Sequence of chain 1.A:
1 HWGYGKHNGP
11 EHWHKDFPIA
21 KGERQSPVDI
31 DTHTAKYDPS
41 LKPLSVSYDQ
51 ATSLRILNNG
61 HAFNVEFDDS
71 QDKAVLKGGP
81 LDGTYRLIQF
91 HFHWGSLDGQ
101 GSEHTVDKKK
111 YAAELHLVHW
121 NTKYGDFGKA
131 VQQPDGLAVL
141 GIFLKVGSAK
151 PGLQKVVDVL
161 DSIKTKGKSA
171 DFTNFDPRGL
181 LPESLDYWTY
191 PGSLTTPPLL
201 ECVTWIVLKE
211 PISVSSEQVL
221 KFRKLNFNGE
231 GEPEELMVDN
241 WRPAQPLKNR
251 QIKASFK

The protein below binds the small molecule below.
Small molecule (SMILES): CC1=CC(=O)NS(=O)(=O)O1

Binding-site contacts:
Ligand atom CAD contacts residue LEU194 of chain 1.A at 4.0 Å (hydrophobic).
Ligand atom OAH contacts residue VAL203 of chain 1.A at 4.1 Å.
Ligand atom OAB contacts residue HIS91 of chain 1.A at 3.4 Å.
Ligand atom CAC contacts residue GOL1 of chain 1.I at 4.3 Å.
Ligand atom OAG contacts residue TRP205 of chain 1.A at 4.0 Å.
Ligand atom SAA contacts residue VAL139 of chain 1.A at 4.2 Å.
Ligand atom OAI contacts residue LEU194 of chain 1.A at 3.3 Å.
Ligand atom NAF contacts residue THR195 of chain 1.A at 3.4 Å (h-bond).
Ligand atom OAI contacts residue THR195 of chain 1.A at 3.2 Å (h-bond).
Ligand atom OAB contacts residue VAL118 of chain 1.A at 3.2 Å.
Ligand atom CAD contacts residue GOL1 of chain 1.I at 4.0 Å.
Ligand atom CAJ contacts residue AUD1 of chain 1.G at 3.3 Å.
Ligand atom CAD contacts residue AUD1 of chain 1.G at 2.9 Å.
Ligand atom CAJ contacts residue VAL118 of chain 1.A at 4.3 Å (hydrophobic).
Ligand atom OAH contacts residue VAL139 of chain 1.A at 3.4 Å.
Ligand atom CAJ contacts residue GOL1 of chain 1.I at 3.6 Å.
Ligand atom SAA contacts residue ZN1 of chain 1.H at 4.3 Å.
Ligand atom SAA contacts residue HIS91 of chain 1.A at 4.0 Å.
Ligand atom OAG contacts residue ZN1 of chain 1.H at 3.3 Å.
Ligand atom OAG contacts residue VAL118 of chain 1.A at 3.9 Å.
Ligand atom CAD contacts residue THR196 of chain 1.A at 3.9 Å.
Ligand atom CAC contacts residue AUD1 of chain 1.G at 3.5 Å.
Ligand atom CAC contacts residue LEU194 of chain 1.A at 4.3 Å (hydrophobic).
Ligand atom OAG contacts residue VAL139 of chain 1.A at 3.8 Å.
Ligand atom CAE contacts residue THR196 of chain 1.A at 3.5 Å.
Ligand atom CAJ contacts residue GLN89 of chain 1.A at 3.5 Å.
Ligand atom CAE contacts residue LEU194 of chain 1.A at 3.6 Å (hydrophobic).
Ligand atom NAF contacts residue ZN1 of chain 1.H at 4.1 Å.
Ligand atom OAH contacts residue LEU194 of chain 1.A at 3.3 Å.
Ligand atom CAE contacts residue AUD1 of chain 1.G at 4.2 Å.
Ligand atom SAA contacts residue VAL118 of chain 1.A at 4.1 Å.
Ligand atom OAG contacts residue HIS116 of chain 1.A at 3.6 Å (h-bond).
Ligand atom OAH contacts residue LEU137 of chain 1.A at 3.9 Å.
Ligand atom CAE contacts residue THR195 of chain 1.A at 3.7 Å.
Ligand atom OAI contacts residue THR196 of chain 1.A at 2.6 Å (h-bond).
Ligand atom OAG contacts residue HIS91 of chain 1.A at 3.4 Å.
Ligand atom NAF contacts residue LEU194 of chain 1.A at 3.6 Å.
Ligand atom CAC contacts residue HIS91 of chain 1.A at 4.2 Å.
Ligand atom CAJ contacts residue PHE127 of chain 1.A at 3.8 Å (hydrophobic).
Ligand atom SAA contacts residue LEU194 of chain 1.A at 4.2 Å.